Binding-site contacts:
Ligand atom NE2 contacts residue HIS111 of chain 1.A at 3.5 Å (h-bond).
Ligand atom CB contacts residue ASP76 of chain 1.A at 3.6 Å.
Ligand atom ND1 contacts residue TRP144 of chain 1.A at 3.3 Å.
Ligand atom CB contacts residue TYR97 of chain 1.A at 3.3 Å (hydrophobic).
Ligand atom NE contacts residue GLY68 of chain 1.A at 3.2 Å (h-bond).
Ligand atom O contacts residue TYR7 of chain 1.A at 3.5 Å.
Ligand atom C contacts residue ASP76 of chain 1.A at 3.6 Å.
Ligand atom CA contacts residue GLN62 of chain 1.A at 3.5 Å.
Ligand atom NE2 contacts residue TYR130 of chain 1.A at 3.5 Å (h-bond).
Ligand atom CE contacts residue HIS111 of chain 1.A at 3.5 Å.
Ligand atom CE2 contacts residue GLY166 of chain 1.A at 3.6 Å.
Ligand atom CG contacts residue GLN62 of chain 1.A at 3.6 Å.
Ligand atom CB contacts residue ARG154 of chain 1.A at 3.5 Å.
Ligand atom N contacts residue TYR170 of chain 1.A at 2.7 Å (h-bond).
Ligand atom CD1 contacts residue TYR113 of chain 1.A at 3.4 Å (hydrophobic).
Ligand atom O contacts residue TRP144 of chain 1.A at 3.6 Å.
Ligand atom CA contacts residue TYR97 of chain 1.A at 3.7 Å (hydrophobic).
Ligand atom N contacts residue TYR97 of chain 1.A at 2.9 Å (h-bond).
Ligand atom CE1 contacts residue TRP144 of chain 1.A at 3.3 Å (hydrophobic).
Ligand atom OXT contacts residue LYS143 of chain 1.A at 3.4 Å.
Ligand atom OH contacts residue ARG169 of chain 1.A at 3.1 Å (salt-bridge).
Ligand atom C contacts residue TYR158 of chain 1.A at 3.6 Å (hydrophobic).
Ligand atom CD1 contacts residue TYR58 of chain 1.A at 3.5 Å (hydrophobic).
Ligand atom CD2 contacts residue HIS111 of chain 1.A at 3.5 Å.
Ligand atom O contacts residue ASP76 of chain 1.A at 2.9 Å (salt-bridge).
Ligand atom NE2 contacts residue ASN155 of chain 1.A at 2.9 Å (h-bond).
Ligand atom CG contacts residue ARG154 of chain 1.A at 3.6 Å.
Ligand atom CD2 contacts residue LEU162 of chain 1.A at 3.5 Å (hydrophobic).
Ligand atom N contacts residue TYR158 of chain 1.A at 3.4 Å (h-bond).
Ligand atom CG1 contacts residue TRP144 of chain 1.A at 3.5 Å (hydrophobic).
Ligand atom O contacts residue ILE65 of chain 1.A at 3.4 Å.
Ligand atom O contacts residue TYR158 of chain 1.A at 2.8 Å (h-bond).
Ligand atom CE1 contacts residue TYR58 of chain 1.A at 3.6 Å (hydrophobic).
Ligand atom OXT contacts residue ARG83 of chain 1.A at 3.2 Å (salt-bridge).
Ligand atom OXT contacts residue THR140 of chain 1.A at 2.8 Å (h-bond).
Ligand atom CA contacts residue TYR158 of chain 1.A at 3.4 Å (hydrophobic).
Ligand atom N contacts residue GLN62 of chain 1.A at 3.2 Å (h-bond).
Ligand atom NE contacts residue VAL72 of chain 1.A at 3.3 Å.
Ligand atom C contacts residue THR140 of chain 1.A at 3.6 Å.
Ligand atom CD2 contacts residue ASN155 of chain 1.A at 3.2 Å.

Sequence of chain 1.A:
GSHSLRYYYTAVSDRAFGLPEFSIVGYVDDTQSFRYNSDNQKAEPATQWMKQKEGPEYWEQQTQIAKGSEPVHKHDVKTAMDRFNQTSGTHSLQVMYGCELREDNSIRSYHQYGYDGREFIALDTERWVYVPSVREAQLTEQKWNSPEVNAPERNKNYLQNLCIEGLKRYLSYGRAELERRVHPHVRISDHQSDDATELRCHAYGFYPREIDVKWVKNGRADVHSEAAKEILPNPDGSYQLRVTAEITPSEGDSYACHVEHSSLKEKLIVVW

The protein below binds the small molecule below.
Small molecule (SMILES): CC[C@H](C)[C@H](NC(=O)[C@@H]1CCCN1C(=O)[C@H](CC1=CN=C2C=CC=CC12)NC(=O)[C@H](Cc1cnc[nH]1)NC(=O)[C@H](CCCN=C(N)N)NC(=O)[C@@H]1CCCN1C(=O)[C@H](CCSC)NC(=O)[C@H](CCSC)NC(=O)[C@@H](N)Cc1ccc(O)cc1)C(=O)O